Binding-site contacts:
Ligand atom C2 contacts residue HEM1 of chain 1.F at 3.8 Å.
Ligand atom C6 contacts residue LEU244 of chain 1.A at 3.8 Å (hydrophobic).
Ligand atom CL3 contacts residue HEM1 of chain 1.F at 3.6 Å.
Ligand atom CL1 contacts residue LEU244 of chain 1.A at 3.4 Å.
Ligand atom C3 contacts residue THR252 of chain 1.A at 4.4 Å.
Ligand atom CL5 contacts residue THR101 of chain 1.A at 4.4 Å.
Ligand atom C3 contacts residue HEM1 of chain 1.F at 4.0 Å.
Ligand atom CL3 contacts residue VAL295 of chain 1.A at 3.3 Å.
Ligand atom C1 contacts residue HEM1 of chain 1.F at 4.0 Å.
Ligand atom C1 contacts residue GLY248 of chain 1.A at 4.3 Å.
Ligand atom C2 contacts residue GLY248 of chain 1.A at 4.2 Å.
Ligand atom CL1 contacts residue GLY248 of chain 1.A at 3.5 Å.
Ligand atom CL5 contacts residue TRP87 of chain 1.A at 3.0 Å.
Ligand atom CL3 contacts residue VAL396 of chain 1.A at 4.1 Å.
Ligand atom C2 contacts residue THR252 of chain 1.A at 4.1 Å.
Ligand atom CL5 contacts residue ASP297 of chain 1.A at 3.4 Å.
Ligand atom CL5 contacts residue PHE96 of chain 1.A at 4.1 Å.
Ligand atom CL1 contacts residue HEM1 of chain 1.F at 3.6 Å.
Ligand atom CL3 contacts residue THR252 of chain 1.A at 3.7 Å.
Ligand atom C1 contacts residue LEU244 of chain 1.A at 4.3 Å (hydrophobic).
Ligand atom C4 contacts residue VAL295 of chain 1.A at 4.2 Å (hydrophobic).

The protein below binds the small molecule below.
Small molecule (SMILES): Clc1cc(Cl)cc(Cl)c1

Sequence of chain 1.A:
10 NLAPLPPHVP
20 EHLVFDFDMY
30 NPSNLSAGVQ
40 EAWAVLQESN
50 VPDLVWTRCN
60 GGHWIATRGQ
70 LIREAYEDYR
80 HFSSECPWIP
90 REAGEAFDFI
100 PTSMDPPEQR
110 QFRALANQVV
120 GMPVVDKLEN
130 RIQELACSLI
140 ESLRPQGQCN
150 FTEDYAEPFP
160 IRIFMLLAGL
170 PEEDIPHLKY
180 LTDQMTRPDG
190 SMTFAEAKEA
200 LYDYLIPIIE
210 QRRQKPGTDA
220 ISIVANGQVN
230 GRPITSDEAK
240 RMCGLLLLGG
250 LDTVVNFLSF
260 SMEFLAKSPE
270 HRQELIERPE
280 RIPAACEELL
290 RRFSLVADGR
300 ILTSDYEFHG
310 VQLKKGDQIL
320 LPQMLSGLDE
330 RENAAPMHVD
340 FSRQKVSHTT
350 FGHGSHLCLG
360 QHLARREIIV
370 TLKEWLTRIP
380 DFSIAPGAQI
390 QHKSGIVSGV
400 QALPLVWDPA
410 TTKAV